Sequence of chain 47.A:
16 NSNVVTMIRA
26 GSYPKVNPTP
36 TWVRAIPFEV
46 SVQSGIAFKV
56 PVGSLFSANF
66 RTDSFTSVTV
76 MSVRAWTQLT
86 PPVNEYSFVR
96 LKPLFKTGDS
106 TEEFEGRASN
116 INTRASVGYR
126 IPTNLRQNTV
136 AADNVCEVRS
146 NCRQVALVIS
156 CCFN

Sequence of chain 13.A:
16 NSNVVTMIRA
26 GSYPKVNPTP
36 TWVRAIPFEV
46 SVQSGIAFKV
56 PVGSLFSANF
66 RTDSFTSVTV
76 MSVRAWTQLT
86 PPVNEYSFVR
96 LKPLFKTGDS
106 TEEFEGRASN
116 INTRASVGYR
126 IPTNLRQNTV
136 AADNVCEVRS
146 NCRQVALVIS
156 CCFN

The protein below binds the small molecule below.
Small molecule (SMILES): CO[P](=O)(O)O[C@H]1[C@@H](O)[C@H](n2ccc(=O)[nH]c2=O)O[C@@H]1COP(=O)(O)O

Binding-site contacts:
Ligand atom C5' contacts residue ARG125 of chain 13.A at 4.1 Å.
Ligand atom N3 contacts residue SER17 of chain 47.A at 4.3 Å.
Ligand atom P contacts residue ARG125 of chain 13.A at 3.7 Å.
Ligand atom C4 contacts residue SER17 of chain 47.A at 4.1 Å.
Ligand atom P contacts residue ARG131 of chain 13.A at 3.5 Å.
Ligand atom C2 contacts residue ASN16 of chain 47.A at 3.0 Å.
Ligand atom N1 contacts residue ARG125 of chain 13.A at 3.7 Å.
Ligand atom OP2 contacts residue ARG131 of chain 13.A at 3.7 Å.
Ligand atom C4 contacts residue ASN16 of chain 47.A at 4.1 Å.
Ligand atom C5 contacts residue THR21 of chain 47.A at 4.3 Å.
Ligand atom O4 contacts residue SER17 of chain 47.A at 3.2 Å.
Ligand atom C5' contacts residue SER77 of chain 13.A at 4.4 Å.
Ligand atom O4 contacts residue ARG125 of chain 13.A at 3.8 Å.
Ligand atom O5' contacts residue ARG131 of chain 13.A at 2.6 Å (salt-bridge).
Ligand atom N3 contacts residue ARG125 of chain 13.A at 3.6 Å (salt-bridge).
Ligand atom O2 contacts residue ARG125 of chain 13.A at 3.9 Å.
Ligand atom C5' contacts residue MET76 of chain 13.A at 4.3 Å (hydrophobic).
Ligand atom O4 contacts residue THR21 of chain 47.A at 3.9 Å.
Ligand atom OP3 contacts residue ILE23 of chain 47.A at 4.2 Å.
Ligand atom OP2 contacts residue SER77 of chain 13.A at 4.1 Å.
Ligand atom C2' contacts residue ARG125 of chain 13.A at 3.6 Å.
Ligand atom OP1 contacts residue ILE23 of chain 47.A at 4.0 Å.
Ligand atom C4 contacts residue ARG125 of chain 13.A at 3.5 Å.
Ligand atom C1' contacts residue ARG125 of chain 13.A at 4.2 Å.
Ligand atom C4' contacts residue ARG125 of chain 13.A at 4.4 Å.
Ligand atom OP1 contacts residue ARG125 of chain 13.A at 2.9 Å (salt-bridge).
Ligand atom C5' contacts residue ARG131 of chain 13.A at 3.2 Å.
Ligand atom O2 contacts residue ASN16 of chain 47.A at 2.5 Å (h-bond).
Ligand atom C3' contacts residue ARG125 of chain 13.A at 3.3 Å.
Ligand atom O3' contacts residue ARG125 of chain 13.A at 4.0 Å.
Ligand atom N3 contacts residue ASN16 of chain 47.A at 2.9 Å (h-bond).
Ligand atom C2 contacts residue ARG125 of chain 13.A at 3.8 Å.
Ligand atom P contacts residue ILE23 of chain 47.A at 4.4 Å.
Ligand atom C5 contacts residue ARG125 of chain 13.A at 3.5 Å.
Ligand atom C6 contacts residue ARG125 of chain 13.A at 3.5 Å.
Ligand atom OP1 contacts residue ARG131 of chain 13.A at 3.4 Å (salt-bridge).
Ligand atom O5' contacts residue ARG125 of chain 13.A at 3.0 Å (salt-bridge).
Ligand atom OP2 contacts residue ILE23 of chain 47.A at 4.5 Å.
Ligand atom OP3 contacts residue ARG125 of chain 13.A at 2.8 Å.
Ligand atom N1 contacts residue ASN16 of chain 47.A at 4.4 Å.